Binding-site contacts:
Ligand atom CA contacts residue SER51 of chain 4.A at 3.9 Å.
Ligand atom OXT contacts residue THR23 of chain 4.A at 3.8 Å.
Ligand atom CE2 contacts residue GLN45 of chain 4.B at 3.9 Å.
Ligand atom CZ2 contacts residue THR50 of chain 4.B at 3.9 Å.
Ligand atom C contacts residue THR50 of chain 4.B at 3.9 Å.
Ligand atom CD2 contacts residue THR50 of chain 4.B at 4.0 Å.
Ligand atom OXT contacts residue SER51 of chain 4.A at 2.7 Å (h-bond).
Ligand atom CH2 contacts residue GLY21 of chain 4.B at 3.5 Å.
Ligand atom O contacts residue HIS49 of chain 4.B at 3.8 Å.
Ligand atom CZ2 contacts residue ALA44 of chain 4.B at 3.8 Å (hydrophobic).
Ligand atom C contacts residue GLY25 of chain 4.A at 3.4 Å.
Ligand atom NE1 contacts residue ALA44 of chain 4.B at 3.8 Å.
Ligand atom CB contacts residue THR23 of chain 4.A at 3.7 Å.
Ligand atom N contacts residue THR28 of chain 4.A at 2.8 Å (h-bond).
Ligand atom CA contacts residue THR28 of chain 4.A at 3.2 Å.
Ligand atom CE3 contacts residue HIS31 of chain 4.B at 3.8 Å.
Ligand atom N contacts residue GLY25 of chain 4.A at 2.8 Å (h-bond).
Ligand atom CD1 contacts residue SER51 of chain 4.A at 3.5 Å.
Ligand atom C contacts residue THR47 of chain 4.B at 3.5 Å.
Ligand atom CA contacts residue GLY25 of chain 4.A at 3.5 Å.
Ligand atom CE2 contacts residue ALA44 of chain 4.B at 3.9 Å (hydrophobic).
Ligand atom OXT contacts residue THR47 of chain 4.B at 3.6 Å.
Ligand atom N contacts residue ASP27 of chain 4.A at 3.1 Å (salt-bridge).
Ligand atom CB contacts residue SER51 of chain 4.A at 3.4 Å.
Ligand atom CZ3 contacts residue GLY21 of chain 4.B at 3.7 Å.
Ligand atom CB contacts residue THR28 of chain 4.A at 3.5 Å.
Ligand atom CG contacts residue SER51 of chain 4.A at 3.9 Å.
Ligand atom O contacts residue THR47 of chain 4.B at 2.6 Å (h-bond).
Ligand atom N contacts residue THR23 of chain 4.A at 2.8 Å (h-bond).
Ligand atom OXT contacts residue ARG24 of chain 4.A at 3.5 Å.
Ligand atom C contacts residue SER51 of chain 4.A at 3.5 Å.
Ligand atom CA contacts residue THR23 of chain 4.A at 3.8 Å.
Ligand atom NE1 contacts residue GLN45 of chain 4.B at 2.8 Å (h-bond).
Ligand atom OXT contacts residue GLY25 of chain 4.A at 3.1 Å (h-bond).
Ligand atom O contacts residue GLY25 of chain 4.A at 3.8 Å.
Ligand atom CD1 contacts residue GLN45 of chain 4.B at 3.5 Å.
Ligand atom O contacts residue THR50 of chain 4.B at 2.9 Å (h-bond).
Ligand atom CD1 contacts residue ALA52 of chain 4.A at 4.0 Å (hydrophobic).
Ligand atom CZ2 contacts residue ILE53 of chain 4.B at 3.8 Å (hydrophobic).
Ligand atom CD1 contacts residue THR47 of chain 4.B at 3.9 Å.

Sequence of chain 4.B:
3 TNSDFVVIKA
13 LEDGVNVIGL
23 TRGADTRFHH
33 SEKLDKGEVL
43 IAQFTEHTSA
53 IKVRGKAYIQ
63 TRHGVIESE

This small molecule binds to this protein.
Small molecule (SMILES): N[C@@H](Cc1c[nH]c2ccccc12)C(=O)O

Sequence of chain 4.A:
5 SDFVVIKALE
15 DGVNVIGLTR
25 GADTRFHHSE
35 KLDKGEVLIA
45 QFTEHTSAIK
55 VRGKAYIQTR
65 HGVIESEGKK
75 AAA